Binding-site contacts:
Ligand atom C3 contacts residue GLU139 of chain 1.A at 4.1 Å.
Ligand atom O1 contacts residue GLU139 of chain 1.A at 3.5 Å (salt-bridge).
Ligand atom C4 contacts residue GLU225 of chain 1.B at 4.0 Å.
Ligand atom O1 contacts residue TYR140 of chain 1.A at 4.1 Å.
Ligand atom C3 contacts residue GLU225 of chain 1.B at 3.8 Å.
Ligand atom O4 contacts residue ARG228 of chain 1.B at 4.1 Å.
Ligand atom O1 contacts residue LYS142 of chain 1.A at 3.6 Å.
Ligand atom O2 contacts residue ARG228 of chain 1.B at 3.3 Å (salt-bridge).
Ligand atom O1 contacts residue THR138 of chain 1.A at 3.6 Å (h-bond).
Ligand atom C1 contacts residue GLN146 of chain 1.A at 4.4 Å.
Ligand atom O2 contacts residue GLU225 of chain 1.B at 2.9 Å (salt-bridge).
Ligand atom C1 contacts residue LYS142 of chain 1.A at 3.6 Å.
Ligand atom C2 contacts residue ARG228 of chain 1.B at 4.4 Å.
Ligand atom C1 contacts residue THR138 of chain 1.A at 4.2 Å.
Ligand atom C1 contacts residue GLU225 of chain 1.B at 4.2 Å.
Ligand atom O2 contacts residue LYS142 of chain 1.A at 4.2 Å.
Ligand atom O4 contacts residue GLN232 of chain 1.B at 3.1 Å (h-bond).
Ligand atom O3 contacts residue GLU225 of chain 1.B at 2.9 Å (salt-bridge).
Ligand atom C4 contacts residue ARG228 of chain 1.B at 3.8 Å.
Ligand atom O1 contacts residue ARG141 of chain 1.A at 4.1 Å.
Ligand atom C2 contacts residue THR138 of chain 1.A at 4.1 Å.
Ligand atom C2 contacts residue GLU225 of chain 1.B at 4.0 Å.
Ligand atom C4 contacts residue GLN232 of chain 1.B at 3.8 Å.
Ligand atom O4 contacts residue GLU139 of chain 1.A at 4.5 Å.

This small molecule binds to this protein.
Small molecule (SMILES): OC[C@H](O)[C@@H](O)CO

Sequence of chain 1.B:
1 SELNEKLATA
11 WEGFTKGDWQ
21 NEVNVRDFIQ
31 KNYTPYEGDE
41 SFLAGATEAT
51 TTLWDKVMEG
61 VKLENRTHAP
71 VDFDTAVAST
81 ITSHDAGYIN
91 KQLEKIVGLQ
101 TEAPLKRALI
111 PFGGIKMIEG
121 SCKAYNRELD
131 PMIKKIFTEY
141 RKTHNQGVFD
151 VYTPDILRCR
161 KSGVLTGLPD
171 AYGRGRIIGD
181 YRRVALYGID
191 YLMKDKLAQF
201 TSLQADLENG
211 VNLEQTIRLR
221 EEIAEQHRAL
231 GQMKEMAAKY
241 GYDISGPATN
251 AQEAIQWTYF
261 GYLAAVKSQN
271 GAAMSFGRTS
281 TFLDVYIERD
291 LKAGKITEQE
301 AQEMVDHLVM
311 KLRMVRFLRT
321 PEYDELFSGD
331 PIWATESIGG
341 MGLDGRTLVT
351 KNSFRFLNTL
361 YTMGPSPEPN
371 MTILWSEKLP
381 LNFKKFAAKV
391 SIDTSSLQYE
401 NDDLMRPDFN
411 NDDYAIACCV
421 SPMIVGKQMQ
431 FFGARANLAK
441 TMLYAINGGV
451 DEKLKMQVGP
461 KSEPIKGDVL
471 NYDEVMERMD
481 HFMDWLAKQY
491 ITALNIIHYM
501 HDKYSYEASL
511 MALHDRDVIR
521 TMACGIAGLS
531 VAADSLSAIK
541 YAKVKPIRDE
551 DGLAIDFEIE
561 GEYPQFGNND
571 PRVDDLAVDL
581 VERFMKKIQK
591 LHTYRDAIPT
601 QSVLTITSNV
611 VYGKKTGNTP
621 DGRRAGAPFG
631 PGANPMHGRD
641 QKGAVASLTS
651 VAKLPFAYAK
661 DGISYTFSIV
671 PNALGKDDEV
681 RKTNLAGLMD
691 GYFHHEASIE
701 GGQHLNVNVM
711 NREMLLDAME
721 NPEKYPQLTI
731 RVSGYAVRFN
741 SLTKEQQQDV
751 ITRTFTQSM

Sequence of chain 1.A:
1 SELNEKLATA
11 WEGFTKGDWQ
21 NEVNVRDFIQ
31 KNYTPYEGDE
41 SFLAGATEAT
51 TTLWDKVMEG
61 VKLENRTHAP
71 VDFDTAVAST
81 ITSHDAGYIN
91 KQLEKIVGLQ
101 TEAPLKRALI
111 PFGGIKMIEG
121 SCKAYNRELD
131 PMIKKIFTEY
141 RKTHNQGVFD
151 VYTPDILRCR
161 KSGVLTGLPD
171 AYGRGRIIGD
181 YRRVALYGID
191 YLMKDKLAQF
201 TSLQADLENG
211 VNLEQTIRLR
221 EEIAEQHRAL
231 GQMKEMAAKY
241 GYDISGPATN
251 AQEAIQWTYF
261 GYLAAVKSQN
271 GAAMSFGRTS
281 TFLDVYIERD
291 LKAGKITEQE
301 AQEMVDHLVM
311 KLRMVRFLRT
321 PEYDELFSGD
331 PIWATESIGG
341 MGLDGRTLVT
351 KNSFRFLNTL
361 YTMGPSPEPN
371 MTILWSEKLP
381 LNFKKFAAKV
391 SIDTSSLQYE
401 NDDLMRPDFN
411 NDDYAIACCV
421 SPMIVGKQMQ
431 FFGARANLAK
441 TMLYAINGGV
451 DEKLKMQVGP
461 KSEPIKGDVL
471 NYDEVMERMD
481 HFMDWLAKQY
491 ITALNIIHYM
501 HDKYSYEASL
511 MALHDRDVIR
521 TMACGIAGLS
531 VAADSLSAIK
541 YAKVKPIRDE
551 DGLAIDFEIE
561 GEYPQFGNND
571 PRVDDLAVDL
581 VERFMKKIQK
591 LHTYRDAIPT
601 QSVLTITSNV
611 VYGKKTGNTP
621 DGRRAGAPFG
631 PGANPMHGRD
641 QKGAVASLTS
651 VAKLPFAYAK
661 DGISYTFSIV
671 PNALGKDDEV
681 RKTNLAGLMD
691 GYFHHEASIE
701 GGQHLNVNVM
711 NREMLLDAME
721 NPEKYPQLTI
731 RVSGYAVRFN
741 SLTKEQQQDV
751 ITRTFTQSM